Sequence of chain 2.A:
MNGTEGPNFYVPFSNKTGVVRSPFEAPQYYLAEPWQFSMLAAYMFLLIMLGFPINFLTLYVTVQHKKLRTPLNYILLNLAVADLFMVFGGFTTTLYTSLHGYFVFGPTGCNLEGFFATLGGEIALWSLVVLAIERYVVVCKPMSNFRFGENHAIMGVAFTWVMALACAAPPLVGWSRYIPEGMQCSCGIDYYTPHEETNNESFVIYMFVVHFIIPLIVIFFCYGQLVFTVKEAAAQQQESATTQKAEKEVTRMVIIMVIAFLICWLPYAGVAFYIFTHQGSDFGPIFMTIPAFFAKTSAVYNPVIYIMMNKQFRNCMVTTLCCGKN

A small-molecule ligand and the protein it binds are described below.
Small molecule (SMILES): CC(C)=CCC/C(C)=C\CO

Binding-site contacts:
Ligand atom CAH contacts residue TYR268 of chain 2.A at 4.4 Å (hydrophobic).
Ligand atom OAK contacts residue GLU122 of chain 2.A at 2.8 Å (salt-bridge).
Ligand atom CAH contacts residue TRP265 of chain 2.A at 4.4 Å (hydrophobic).
Ligand atom CAD contacts residue TRP265 of chain 2.A at 3.6 Å (hydrophobic).
Ligand atom CAD contacts residue PHE212 of chain 2.A at 3.5 Å (hydrophobic).
Ligand atom CAA contacts residue TYR191 of chain 2.A at 3.5 Å (hydrophobic).
Ligand atom CAB contacts residue MET207 of chain 2.A at 4.5 Å (hydrophobic).
Ligand atom CAF contacts residue TYR268 of chain 2.A at 4.5 Å (hydrophobic).
Ligand atom CAI contacts residue PHE212 of chain 2.A at 4.0 Å (hydrophobic).
Ligand atom CAB contacts residue ALA272 of chain 2.A at 4.0 Å (hydrophobic).
Ligand atom CAC contacts residue TYR268 of chain 2.A at 4.3 Å (hydrophobic).
Ligand atom CAG contacts residue MET207 of chain 2.A at 4.5 Å (hydrophobic).
Ligand atom OAK contacts residue LEU125 of chain 2.A at 4.3 Å.
Ligand atom CAE contacts residue PHE208 of chain 2.A at 3.8 Å (hydrophobic).
Ligand atom CAI contacts residue TRP265 of chain 2.A at 4.0 Å (hydrophobic).
Ligand atom CAJ contacts residue HIS211 of chain 2.A at 3.7 Å.
Ligand atom OAK contacts residue HIS211 of chain 2.A at 2.9 Å (h-bond).
Ligand atom CAA contacts residue ALA272 of chain 2.A at 3.9 Å (hydrophobic).
Ligand atom CAA contacts residue VAL204 of chain 2.A at 3.6 Å (hydrophobic).
Ligand atom CAE contacts residue ALA272 of chain 2.A at 4.2 Å (hydrophobic).
Ligand atom CAF contacts residue MET207 of chain 2.A at 4.0 Å (hydrophobic).
Ligand atom CAG contacts residue TYR268 of chain 2.A at 3.6 Å (hydrophobic).
Ligand atom CAD contacts residue TYR268 of chain 2.A at 4.1 Å (hydrophobic).
Ligand atom CAI contacts residue HIS211 of chain 2.A at 3.7 Å.
Ligand atom CAC contacts residue MET207 of chain 2.A at 3.8 Å (hydrophobic).
Ligand atom CAD contacts residue ALA269 of chain 2.A at 3.6 Å (hydrophobic).
Ligand atom CAE contacts residue ALA269 of chain 2.A at 4.4 Å (hydrophobic).
Ligand atom CAB contacts residue VAL204 of chain 2.A at 4.1 Å (hydrophobic).
Ligand atom CAJ contacts residue GLU122 of chain 2.A at 3.7 Å.
Ligand atom OAK contacts residue MET207 of chain 2.A at 4.0 Å.
Ligand atom CAH contacts residue PHE212 of chain 2.A at 4.3 Å (hydrophobic).
Ligand atom CAJ contacts residue MET207 of chain 2.A at 3.6 Å (hydrophobic).
Ligand atom CAC contacts residue ALA272 of chain 2.A at 4.5 Å (hydrophobic).
Ligand atom CAE contacts residue VAL204 of chain 2.A at 4.0 Å (hydrophobic).